Sequence of chain 57.C:
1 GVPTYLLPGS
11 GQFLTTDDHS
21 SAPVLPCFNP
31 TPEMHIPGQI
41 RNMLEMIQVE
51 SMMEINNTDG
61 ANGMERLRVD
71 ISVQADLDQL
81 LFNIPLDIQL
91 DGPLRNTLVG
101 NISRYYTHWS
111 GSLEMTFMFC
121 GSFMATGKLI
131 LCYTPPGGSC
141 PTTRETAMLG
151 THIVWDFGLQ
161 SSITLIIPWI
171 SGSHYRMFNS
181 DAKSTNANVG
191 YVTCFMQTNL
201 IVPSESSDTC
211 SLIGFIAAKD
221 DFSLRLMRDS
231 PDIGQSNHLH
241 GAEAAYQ

Binding-site contacts:
Ligand atom O10 contacts residue ARG270 of chain 57.A at 3.6 Å.
Ligand atom C2 contacts residue ASP91 of chain 57.C at 3.2 Å.
Ligand atom O6 contacts residue ALA273 of chain 57.A at 3.7 Å.
Ligand atom O2 contacts residue ASP91 of chain 57.C at 2.5 Å (salt-bridge).
Ligand atom C11 contacts residue PRO231 of chain 57.C at 3.5 Å (hydrophobic).
Ligand atom O1B contacts residue ARG104 of chain 57.C at 3.0 Å (salt-bridge).
Ligand atom O2 contacts residue PRO274 of chain 57.A at 3.4 Å.
Ligand atom O4 contacts residue ASP232 of chain 57.C at 2.8 Å (salt-bridge).
Ligand atom O6 contacts residue ASN283 of chain 57.A at 3.0 Å (h-bond).
Ligand atom O4 contacts residue ARG95 of chain 57.C at 3.5 Å.
Ligand atom N5 contacts residue ASN275 of chain 57.A at 3.4 Å (h-bond).
Ligand atom C4 contacts residue ASP232 of chain 57.C at 3.4 Å.
Ligand atom O10 contacts residue ASN275 of chain 57.A at 3.0 Å (h-bond).
Ligand atom C5 contacts residue ASN283 of chain 57.A at 3.8 Å.
Ligand atom C6 contacts residue ALA273 of chain 57.A at 3.8 Å (hydrophobic).
Ligand atom O3 contacts residue ASP91 of chain 57.C at 3.5 Å.
Ligand atom O5 contacts residue ASN283 of chain 57.A at 3.7 Å.
Ligand atom O4 contacts residue PRO231 of chain 57.C at 3.9 Å.
Ligand atom C3 contacts residue ARG104 of chain 57.C at 3.8 Å.
Ligand atom O2 contacts residue GLY282 of chain 57.A at 3.8 Å.
Ligand atom C5 contacts residue GLY282 of chain 57.A at 3.8 Å.
Ligand atom O4 contacts residue ASN275 of chain 57.A at 3.0 Å (h-bond).
Ligand atom C4 contacts residue PRO231 of chain 57.C at 3.6 Å (hydrophobic).
Ligand atom C4 contacts residue ASN275 of chain 57.A at 3.7 Å.
Ligand atom O6 contacts residue PRO274 of chain 57.A at 3.6 Å.
Ligand atom O6 contacts residue GLY282 of chain 57.A at 3.5 Å.
Ligand atom C5 contacts residue PRO274 of chain 57.A at 3.9 Å (hydrophobic).
Ligand atom C6 contacts residue GLY282 of chain 57.A at 3.6 Å.
Ligand atom C5 contacts residue PRO231 of chain 57.C at 3.7 Å (hydrophobic).
Ligand atom N5 contacts residue PRO231 of chain 57.C at 3.0 Å (h-bond).
Ligand atom C11 contacts residue ASP232 of chain 57.C at 3.6 Å.
Ligand atom C10 contacts residue PRO231 of chain 57.C at 3.8 Å (hydrophobic).
Ligand atom O7 contacts residue PRO274 of chain 57.A at 3.6 Å.
Ligand atom C6 contacts residue ASN283 of chain 57.A at 3.8 Å.
Ligand atom C11 contacts residue ILE233 of chain 57.C at 3.6 Å (hydrophobic).
Ligand atom C11 contacts residue GLY234 of chain 57.C at 3.8 Å.
Ligand atom C5 contacts residue ASN275 of chain 57.A at 3.5 Å.
Ligand atom C10 contacts residue ASN275 of chain 57.A at 3.3 Å.
Ligand atom C1 contacts residue ARG104 of chain 57.C at 3.8 Å.
Ligand atom C1 contacts residue ASN283 of chain 57.A at 3.4 Å.

The small molecule below binds the protein below.
Small molecule (SMILES): CC(=O)N[C@@H]1[C@@H](O)[C@H](O[C@@H]2O[C@H](CO)[C@H](O)[C@H](O[C@]3(C(=O)O)C[C@H](O)[C@@H](NC(C)=O)[C@H]([C@H](O)[C@H](O)CO)O3)[C@H]2O)[C@@H](CO)O[C@H]1O

Sequence of chain 57.A:
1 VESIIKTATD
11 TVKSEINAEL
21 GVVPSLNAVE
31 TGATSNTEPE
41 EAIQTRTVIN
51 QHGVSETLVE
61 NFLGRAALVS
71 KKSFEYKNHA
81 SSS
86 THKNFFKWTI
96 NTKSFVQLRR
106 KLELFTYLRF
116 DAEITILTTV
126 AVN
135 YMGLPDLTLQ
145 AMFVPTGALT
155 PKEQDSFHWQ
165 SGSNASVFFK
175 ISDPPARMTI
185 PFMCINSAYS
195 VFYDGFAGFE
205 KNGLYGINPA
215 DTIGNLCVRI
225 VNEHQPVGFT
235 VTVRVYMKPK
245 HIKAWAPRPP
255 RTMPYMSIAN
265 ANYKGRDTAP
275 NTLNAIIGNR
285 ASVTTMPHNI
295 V